Binding-site contacts:
Ligand atom C4 contacts residue ASN280 of chain 11.E at 4.2 Å.
Ligand atom C2 contacts residue ASN280 of chain 11.E at 2.5 Å.
Ligand atom C5 contacts residue ASN280 of chain 11.E at 3.7 Å.
Ligand atom O5 contacts residue ASN280 of chain 11.E at 2.4 Å (h-bond).
Ligand atom C7 contacts residue ASN280 of chain 11.E at 3.9 Å.
Ligand atom O7 contacts residue ASN280 of chain 11.E at 4.4 Å.
Ligand atom C8 contacts residue ARG324 of chain 11.E at 4.2 Å.
Ligand atom C3 contacts residue ASN280 of chain 11.E at 3.8 Å.
Ligand atom C8 contacts residue GLY296 of chain 11.E at 4.4 Å.
Ligand atom N2 contacts residue ASN280 of chain 11.E at 2.9 Å (h-bond).
Ligand atom C1 contacts residue ASN280 of chain 11.E at 1.4 Å.

The protein below binds the small molecule below.
Small molecule (SMILES): CC(=O)N[C@H]1[C@H](O[C@H]2[C@H](O)[C@@H](NC(C)=O)CO[C@@H]2CO)O[C@H](CO)[C@@H](O)[C@@H]1O

Sequence of chain 11.E:
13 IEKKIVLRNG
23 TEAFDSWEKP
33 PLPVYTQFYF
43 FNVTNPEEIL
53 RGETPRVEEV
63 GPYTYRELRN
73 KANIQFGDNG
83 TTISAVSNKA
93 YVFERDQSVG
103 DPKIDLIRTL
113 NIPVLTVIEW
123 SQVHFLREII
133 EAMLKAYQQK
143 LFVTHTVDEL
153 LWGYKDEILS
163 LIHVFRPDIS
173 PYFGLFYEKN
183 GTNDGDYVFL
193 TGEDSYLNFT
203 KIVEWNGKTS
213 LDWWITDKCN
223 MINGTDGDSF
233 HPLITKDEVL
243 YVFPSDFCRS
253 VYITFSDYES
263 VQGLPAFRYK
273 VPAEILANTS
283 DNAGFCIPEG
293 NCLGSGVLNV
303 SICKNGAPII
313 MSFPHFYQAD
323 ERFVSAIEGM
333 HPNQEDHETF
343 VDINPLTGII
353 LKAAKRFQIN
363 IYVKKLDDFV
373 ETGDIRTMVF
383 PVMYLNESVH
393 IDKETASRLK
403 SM